The protein below binds the small molecule below.
Small molecule (SMILES): CCSC(N)=Nc1ccccc1

Sequence of chain 1.B:
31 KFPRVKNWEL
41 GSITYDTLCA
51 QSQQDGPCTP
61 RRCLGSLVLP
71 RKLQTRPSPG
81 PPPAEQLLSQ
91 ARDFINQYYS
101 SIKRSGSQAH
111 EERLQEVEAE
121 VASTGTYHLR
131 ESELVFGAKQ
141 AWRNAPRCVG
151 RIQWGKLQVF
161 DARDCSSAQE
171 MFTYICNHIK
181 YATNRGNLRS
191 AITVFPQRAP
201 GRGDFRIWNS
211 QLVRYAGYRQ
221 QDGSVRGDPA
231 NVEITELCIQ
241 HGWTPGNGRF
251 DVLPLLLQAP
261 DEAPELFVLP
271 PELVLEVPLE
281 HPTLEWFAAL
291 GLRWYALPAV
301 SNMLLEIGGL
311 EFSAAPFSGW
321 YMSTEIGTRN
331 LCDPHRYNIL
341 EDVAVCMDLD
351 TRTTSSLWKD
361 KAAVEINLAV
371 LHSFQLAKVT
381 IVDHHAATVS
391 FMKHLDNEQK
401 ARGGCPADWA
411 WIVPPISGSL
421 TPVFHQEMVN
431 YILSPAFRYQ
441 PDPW

Binding-site contacts:
Ligand atom C4 contacts residue HEM1 of chain 1.M at 4.0 Å.
Ligand atom C1' contacts residue GLY319 of chain 1.B at 3.7 Å.
Ligand atom N1 contacts residue GLU325 of chain 1.B at 2.5 Å (salt-bridge).
Ligand atom S contacts residue GLY319 of chain 1.B at 4.3 Å.
Ligand atom C contacts residue GLU325 of chain 1.B at 3.5 Å.
Ligand atom C4 contacts residue VAL300 of chain 1.B at 3.4 Å (hydrophobic).
Ligand atom C2' contacts residue PRO298 of chain 1.B at 3.9 Å (hydrophobic).
Ligand atom C3 contacts residue VAL300 of chain 1.B at 3.9 Å (hydrophobic).
Ligand atom C1' contacts residue VAL300 of chain 1.B at 4.3 Å (hydrophobic).
Ligand atom S contacts residue HEM1 of chain 1.M at 3.3 Å (h-bond).
Ligand atom C5 contacts residue VAL300 of chain 1.B at 3.4 Å (hydrophobic).
Ligand atom C3 contacts residue GLN211 of chain 1.B at 4.0 Å.
Ligand atom C5 contacts residue HEM1 of chain 1.M at 3.8 Å.
Ligand atom N1 contacts residue HEM1 of chain 1.M at 3.4 Å.
Ligand atom C2' contacts residue SER318 of chain 1.B at 3.9 Å.
Ligand atom C2' contacts residue VAL300 of chain 1.B at 3.8 Å (hydrophobic).
Ligand atom C1' contacts residue SER318 of chain 1.B at 4.1 Å.
Ligand atom C1 contacts residue GLU325 of chain 1.B at 3.3 Å.
Ligand atom C2' contacts residue PHE317 of chain 1.B at 3.5 Å (hydrophobic).
Ligand atom C contacts residue HEM1 of chain 1.M at 3.8 Å.
Ligand atom N2 contacts residue HEM1 of chain 1.M at 4.1 Å.
Ligand atom S contacts residue PRO298 of chain 1.B at 4.2 Å.
Ligand atom C2 contacts residue HEM1 of chain 1.M at 3.9 Å.
Ligand atom N1 contacts residue PRO298 of chain 1.B at 4.2 Å.
Ligand atom C1' contacts residue PRO298 of chain 1.B at 3.1 Å (hydrophobic).
Ligand atom C contacts residue TRP320 of chain 1.B at 3.8 Å (hydrophobic).
Ligand atom C6 contacts residue HEM1 of chain 1.M at 3.6 Å.
Ligand atom N1 contacts residue TYR321 of chain 1.B at 3.6 Å.
Ligand atom C6 contacts residue VAL300 of chain 1.B at 4.0 Å (hydrophobic).
Ligand atom C1 contacts residue HEM1 of chain 1.M at 3.7 Å.
Ligand atom S contacts residue TRP320 of chain 1.B at 4.1 Å.
Ligand atom N2 contacts residue GLU325 of chain 1.B at 2.7 Å (salt-bridge).
Ligand atom C contacts residue PRO298 of chain 1.B at 4.0 Å (hydrophobic).
Ligand atom C2' contacts residue HEM1 of chain 1.M at 3.8 Å.
Ligand atom N2 contacts residue PRO298 of chain 1.B at 4.1 Å.
Ligand atom N1 contacts residue TRP320 of chain 1.B at 2.8 Å (h-bond).
Ligand atom C3 contacts residue HEM1 of chain 1.M at 3.6 Å.
Ligand atom C2' contacts residue GLY319 of chain 1.B at 4.1 Å.
Ligand atom N1 contacts residue MET322 of chain 1.B at 4.0 Å.
Ligand atom C2 contacts residue GLU325 of chain 1.B at 3.4 Å.